Binding-site contacts:
Ligand atom CB contacts residue ALA2 of chain 48.E at 3.5 Å (hydrophobic).
Ligand atom CG contacts residue VAL4 of chain 48.E at 4.2 Å (hydrophobic).
Ligand atom O contacts residue VAL4 of chain 48.E at 3.0 Å (h-bond).
Ligand atom OG contacts residue GLN3 of chain 48.E at 3.0 Å (h-bond).
Ligand atom C contacts residue VAL4 of chain 48.E at 3.8 Å (hydrophobic).
Ligand atom O contacts residue ALA2 of chain 48.E at 4.0 Å.
Ligand atom C contacts residue GLN3 of chain 48.E at 4.3 Å.
Ligand atom CD1 contacts residue VAL4 of chain 48.E at 3.9 Å (hydrophobic).
Ligand atom N contacts residue VAL4 of chain 48.E at 4.1 Å.
Ligand atom CB contacts residue VAL4 of chain 48.E at 3.9 Å (hydrophobic).
Ligand atom CA contacts residue ALA2 of chain 48.E at 3.0 Å (hydrophobic).
Ligand atom OE2 contacts residue VAL4 of chain 48.E at 4.1 Å.
Ligand atom OE1 contacts residue SER5 of chain 48.E at 4.2 Å.
Ligand atom CA contacts residue VAL4 of chain 48.E at 3.0 Å (hydrophobic).
Ligand atom CA contacts residue ALA2 of chain 48.E at 3.9 Å (hydrophobic).
Ligand atom CG2 contacts residue MYR1 of chain 47.H at 3.7 Å.
Ligand atom C contacts residue VAL4 of chain 48.E at 3.4 Å (hydrophobic).
Ligand atom OG contacts residue ALA2 of chain 48.E at 3.9 Å.
Ligand atom CG2 contacts residue VAL4 of chain 48.E at 3.8 Å (hydrophobic).
Ligand atom CB contacts residue GLN3 of chain 48.E at 3.8 Å.
Ligand atom O contacts residue GLN3 of chain 48.E at 3.4 Å (h-bond).
Ligand atom N contacts residue ALA2 of chain 48.E at 2.8 Å (h-bond).
Ligand atom O contacts residue SER5 of chain 48.E at 3.8 Å.
Ligand atom CD contacts residue VAL4 of chain 48.E at 3.8 Å (hydrophobic).
Ligand atom OE2 contacts residue ASN25 of chain 48.E at 3.4 Å (h-bond).
Ligand atom CG2 contacts residue ALA2 of chain 48.E at 3.9 Å (hydrophobic).
Ligand atom CA contacts residue VAL4 of chain 48.E at 4.0 Å (hydrophobic).
Ligand atom C contacts residue ALA2 of chain 48.E at 4.3 Å (hydrophobic).
Ligand atom CB contacts residue GLN3 of chain 48.E at 4.1 Å.
Ligand atom N contacts residue ALA2 of chain 48.E at 4.3 Å.
Ligand atom CG2 contacts residue GLN3 of chain 48.E at 3.3 Å.
Ligand atom O contacts residue VAL4 of chain 48.E at 4.0 Å.
Ligand atom CB contacts residue MYR1 of chain 47.H at 4.3 Å.
Ligand atom CG2 contacts residue SER5 of chain 48.E at 3.1 Å.
Ligand atom C contacts residue ALA2 of chain 48.E at 3.3 Å (hydrophobic).
Ligand atom CG1 contacts residue GLN3 of chain 48.E at 3.1 Å.
Ligand atom CB contacts residue VAL4 of chain 48.E at 4.3 Å (hydrophobic).
Ligand atom O contacts residue SER6 of chain 48.E at 4.1 Å.
Ligand atom OE1 contacts residue VAL4 of chain 48.E at 3.6 Å (h-bond).
Ligand atom N contacts residue VAL4 of chain 48.E at 2.8 Å (h-bond).

A protein and the small-molecule ligand that binds it are described below.
Small molecule (SMILES): CC[C@H](C)[C@H](N)C(=O)N[C@@H](CO)C(=O)N[C@@H](CCC(=O)O)C(=O)N[C@H](C=O)C(C)C

Sequence of chain 48.E:
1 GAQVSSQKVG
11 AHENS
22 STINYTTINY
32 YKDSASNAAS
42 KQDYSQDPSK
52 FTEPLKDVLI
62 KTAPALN